Binding-site contacts:
Ligand atom C3 contacts residue ASN59 of chain 1.B at 3.8 Å.
Ligand atom C4 contacts residue ASN59 of chain 1.B at 4.2 Å.
Ligand atom N2 contacts residue ASN59 of chain 1.B at 3.0 Å (h-bond).
Ligand atom O7 contacts residue ASN59 of chain 1.B at 3.7 Å.
Ligand atom C5 contacts residue ASN59 of chain 1.B at 3.6 Å.
Ligand atom C1 contacts residue ASN59 of chain 1.B at 1.4 Å.
Ligand atom C1 contacts residue ARG79 of chain 1.B at 4.1 Å.
Ligand atom C8 contacts residue ARG79 of chain 1.B at 3.5 Å.
Ligand atom O5 contacts residue ASN59 of chain 1.B at 2.3 Å (h-bond).
Ligand atom C8 contacts residue CYS78 of chain 1.B at 3.7 Å (hydrophobic).
Ligand atom C7 contacts residue ASN59 of chain 1.B at 3.6 Å.
Ligand atom N2 contacts residue ARG79 of chain 1.B at 4.5 Å.
Ligand atom C2 contacts residue ASN59 of chain 1.B at 2.4 Å.

A protein and the small-molecule ligand that binds it are described below.
Small molecule (SMILES): CC(=O)N[C@H]1[C@H](O[C@H]2[C@H](O)[C@@H](NC(C)=O)CO[C@@H]2CO)O[C@H](CO)[C@@H](O)[C@@H]1O

Sequence of chain 1.B:
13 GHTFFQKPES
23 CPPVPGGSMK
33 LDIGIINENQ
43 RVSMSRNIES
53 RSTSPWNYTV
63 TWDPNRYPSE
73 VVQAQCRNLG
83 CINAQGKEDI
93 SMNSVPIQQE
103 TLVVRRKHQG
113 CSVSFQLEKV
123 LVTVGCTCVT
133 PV